The small molecule below binds the protein below.
Small molecule (SMILES): CC(=O)N[C@@H]1[C@@H](O)[C@H](O)[C@@H](CO)O[C@H]1O

Sequence of chain 1.A:
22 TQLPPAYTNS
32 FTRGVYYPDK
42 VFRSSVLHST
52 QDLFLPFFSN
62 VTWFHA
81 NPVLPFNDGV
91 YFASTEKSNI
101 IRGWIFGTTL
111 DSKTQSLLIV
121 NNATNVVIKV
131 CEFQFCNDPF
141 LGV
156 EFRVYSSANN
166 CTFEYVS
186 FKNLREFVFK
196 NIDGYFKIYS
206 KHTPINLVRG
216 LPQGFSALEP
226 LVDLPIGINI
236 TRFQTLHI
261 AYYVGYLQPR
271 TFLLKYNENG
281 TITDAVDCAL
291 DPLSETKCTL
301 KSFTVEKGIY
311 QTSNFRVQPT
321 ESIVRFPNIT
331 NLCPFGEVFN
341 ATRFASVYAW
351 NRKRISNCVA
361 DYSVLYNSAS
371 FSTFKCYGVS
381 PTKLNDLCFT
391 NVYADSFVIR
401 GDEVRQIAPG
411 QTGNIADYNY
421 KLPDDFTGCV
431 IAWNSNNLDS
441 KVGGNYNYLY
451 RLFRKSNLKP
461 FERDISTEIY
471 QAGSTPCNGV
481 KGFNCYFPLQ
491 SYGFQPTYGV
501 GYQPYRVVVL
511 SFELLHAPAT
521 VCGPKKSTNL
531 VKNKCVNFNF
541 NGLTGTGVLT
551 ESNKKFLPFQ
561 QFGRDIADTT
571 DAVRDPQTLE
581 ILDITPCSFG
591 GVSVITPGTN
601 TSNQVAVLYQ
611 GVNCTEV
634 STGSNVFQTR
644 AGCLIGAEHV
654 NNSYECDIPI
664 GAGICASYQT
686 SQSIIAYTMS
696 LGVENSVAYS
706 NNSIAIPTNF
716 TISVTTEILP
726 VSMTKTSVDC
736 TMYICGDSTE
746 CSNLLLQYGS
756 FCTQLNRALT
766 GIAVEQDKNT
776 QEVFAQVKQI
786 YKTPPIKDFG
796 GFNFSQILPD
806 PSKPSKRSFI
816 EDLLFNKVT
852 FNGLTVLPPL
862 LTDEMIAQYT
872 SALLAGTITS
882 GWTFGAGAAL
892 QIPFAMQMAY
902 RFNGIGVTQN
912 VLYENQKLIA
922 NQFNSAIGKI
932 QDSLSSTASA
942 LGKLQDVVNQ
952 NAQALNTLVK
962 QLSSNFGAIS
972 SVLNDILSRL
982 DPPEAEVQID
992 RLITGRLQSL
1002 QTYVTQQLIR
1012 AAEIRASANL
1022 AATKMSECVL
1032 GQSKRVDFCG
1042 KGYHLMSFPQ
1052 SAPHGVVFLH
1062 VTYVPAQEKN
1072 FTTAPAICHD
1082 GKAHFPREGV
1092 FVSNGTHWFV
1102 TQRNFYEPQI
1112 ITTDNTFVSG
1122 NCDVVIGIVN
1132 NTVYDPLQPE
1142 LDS

Binding-site contacts:
Ligand atom C4 contacts residue ASN654 of chain 1.A at 4.2 Å.
Ligand atom C5 contacts residue ASN654 of chain 1.A at 3.7 Å.
Ligand atom C1 contacts residue ASN654 of chain 1.A at 1.4 Å.
Ligand atom O5 contacts residue ASN654 of chain 1.A at 2.4 Å (h-bond).
Ligand atom C8 contacts residue VAL653 of chain 1.A at 4.5 Å (hydrophobic).
Ligand atom C8 contacts residue HIS652 of chain 1.A at 3.2 Å.
Ligand atom C8 contacts residue ASN654 of chain 1.A at 4.5 Å.
Ligand atom N2 contacts residue ASN654 of chain 1.A at 2.9 Å (h-bond).
Ligand atom O7 contacts residue ASN654 of chain 1.A at 3.5 Å (h-bond).
Ligand atom C3 contacts residue ASN654 of chain 1.A at 3.8 Å.
Ligand atom C2 contacts residue ASN654 of chain 1.A at 2.5 Å.
Ligand atom C7 contacts residue ASN654 of chain 1.A at 3.4 Å.